Binding-site contacts:
Ligand atom O4 contacts residue TLA1 of chain 1.MA at 3.1 Å.
Ligand atom C5 contacts residue ARG445 of chain 1.B at 3.7 Å.
Ligand atom O2S contacts residue TRP507 of chain 1.B at 3.0 Å (h-bond).
Ligand atom O4 contacts residue HIS500 of chain 1.B at 3.4 Å.
Ligand atom O5 contacts residue NPO1 of chain 1.CA at 2.4 Å (h-bond).
Ligand atom O6A contacts residue ARG445 of chain 1.B at 2.9 Å (salt-bridge).
Ligand atom O3 contacts residue LYS428 of chain 1.B at 2.7 Å (salt-bridge).
Ligand atom O3 contacts residue HIS500 of chain 1.B at 3.2 Å (h-bond).
Ligand atom O2S contacts residue LYS429 of chain 1.B at 2.9 Å (salt-bridge).
Ligand atom S contacts residue LYS429 of chain 1.B at 3.4 Å (salt-bridge).
Ligand atom C4 contacts residue HIS500 of chain 1.B at 3.7 Å.
Ligand atom O6B contacts residue LYS428 of chain 1.B at 3.1 Å (salt-bridge).
Ligand atom C6 contacts residue LYS428 of chain 1.B at 3.6 Å.
Ligand atom C6 contacts residue ARG445 of chain 1.B at 3.4 Å.
Ligand atom O5 contacts residue TRP507 of chain 1.B at 3.2 Å (h-bond).
Ligand atom O3 contacts residue TLA1 of chain 1.MA at 2.7 Å (h-bond).
Ligand atom C5 contacts residue NPO1 of chain 1.CA at 3.6 Å.
Ligand atom O5 contacts residue LYS428 of chain 1.B at 3.3 Å (salt-bridge).
Ligand atom C1 contacts residue TRP507 of chain 1.B at 3.7 Å (hydrophobic).
Ligand atom C2 contacts residue NPO1 of chain 1.CA at 2.4 Å.
Ligand atom O2S contacts residue ALA505 of chain 1.B at 3.5 Å.
Ligand atom O2 contacts residue NPO1 of chain 1.CA at 2.8 Å (h-bond).
Ligand atom C6 contacts residue HIS455 of chain 1.B at 3.4 Å.
Ligand atom O6 contacts residue HIS455 of chain 1.B at 2.7 Å (h-bond).
Ligand atom C3 contacts residue TLA1 of chain 1.MA at 3.6 Å.
Ligand atom O1S contacts residue LYS429 of chain 1.B at 3.0 Å (salt-bridge).
Ligand atom C1 contacts residue NPO1 of chain 1.CA at 1.4 Å.
Ligand atom C6 contacts residue ARG445 of chain 1.B at 3.5 Å.
Ligand atom O2S contacts residue LYS429 of chain 1.B at 3.7 Å.
Ligand atom C2 contacts residue TRP507 of chain 1.B at 3.6 Å (hydrophobic).
Ligand atom O5 contacts residue TRP450 of chain 1.B at 3.3 Å (h-bond).
Ligand atom O2S contacts residue THR506 of chain 1.B at 3.0 Å (h-bond).
Ligand atom O6 contacts residue TRP507 of chain 1.B at 3.1 Å (h-bond).
Ligand atom O1S contacts residue LYS429 of chain 1.B at 2.8 Å (salt-bridge).
Ligand atom O3S contacts residue GLY449 of chain 1.B at 3.4 Å.
Ligand atom O3S contacts residue TRP507 of chain 1.B at 3.6 Å.
Ligand atom O3 contacts residue LEU454 of chain 1.B at 3.3 Å.
Ligand atom O3S contacts residue LYS429 of chain 1.B at 3.3 Å.
Ligand atom O6B contacts residue ARG445 of chain 1.B at 2.9 Å (salt-bridge).
Ligand atom O6B contacts residue TRP450 of chain 1.B at 3.0 Å (h-bond).

This protein binds this small molecule.
Small molecule (SMILES): O=C(O)[C@H]1O[C@@H](O[C@H]2[C@H](O)[C@@H](NS(=O)(=O)O)[C@@H](O[C@H]3[C@H](O)[C@@H](OS(=O)(=O)O)[C@H](O[C@H]4[C@H](O)[C@@H](NS(=O)(=O)O)[C@@H](O[C@H]5[C@H](O)[C@@H](O)CO[C@@H]5C(=O)O)O[C@@H]4CO)O[C@H]3C(=O)O)O[C@@H]2CO)[C@H](O)[C@@H](O)[C@@H]1O[C@H]1O[C@H](CO)[C@@H](O)[C@H](O)[C@H]1NS(=O)(=O)O

Sequence of chain 1.B:
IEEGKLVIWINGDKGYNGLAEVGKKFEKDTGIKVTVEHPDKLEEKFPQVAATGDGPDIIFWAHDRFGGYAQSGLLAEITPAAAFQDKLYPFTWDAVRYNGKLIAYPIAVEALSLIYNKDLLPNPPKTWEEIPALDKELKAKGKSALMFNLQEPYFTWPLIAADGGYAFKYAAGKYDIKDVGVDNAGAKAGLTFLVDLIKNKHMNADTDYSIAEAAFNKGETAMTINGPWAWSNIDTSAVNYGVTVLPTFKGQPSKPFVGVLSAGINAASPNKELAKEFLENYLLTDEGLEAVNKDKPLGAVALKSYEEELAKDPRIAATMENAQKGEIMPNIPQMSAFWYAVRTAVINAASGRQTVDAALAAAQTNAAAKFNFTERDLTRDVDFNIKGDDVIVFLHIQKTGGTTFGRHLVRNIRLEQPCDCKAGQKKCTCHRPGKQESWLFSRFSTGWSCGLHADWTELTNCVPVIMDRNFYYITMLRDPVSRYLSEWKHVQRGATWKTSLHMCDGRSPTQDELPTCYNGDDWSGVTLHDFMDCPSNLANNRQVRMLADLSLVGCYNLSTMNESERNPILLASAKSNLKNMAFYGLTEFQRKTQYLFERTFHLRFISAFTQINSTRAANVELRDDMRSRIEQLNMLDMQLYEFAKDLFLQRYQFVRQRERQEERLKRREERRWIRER